The small molecule below binds the protein below.
Small molecule (SMILES): CC(C)C[C@H](NC(=O)[C@H](Cc1ccccc1)NC(=O)C/C=C/c1cn(CCOCCOCCOCC(=O)O)nn1)B(O)O

Sequence of chain 1.Z:
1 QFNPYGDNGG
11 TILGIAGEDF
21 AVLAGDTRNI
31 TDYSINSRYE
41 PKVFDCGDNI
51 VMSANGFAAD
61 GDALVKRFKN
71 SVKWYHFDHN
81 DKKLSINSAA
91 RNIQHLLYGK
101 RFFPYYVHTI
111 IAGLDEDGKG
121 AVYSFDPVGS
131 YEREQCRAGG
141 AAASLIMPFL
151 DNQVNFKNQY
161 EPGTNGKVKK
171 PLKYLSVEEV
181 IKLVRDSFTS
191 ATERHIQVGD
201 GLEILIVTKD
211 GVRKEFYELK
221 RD

Binding-site contacts:
Ligand atom C24 contacts residue ALA49 of chain 1.Y at 3.8 Å (hydrophobic).
Ligand atom C41 contacts residue TYR106 of chain 1.Z at 3.8 Å (hydrophobic).
Ligand atom N20 contacts residue THR1 of chain 1.Y at 3.8 Å.
Ligand atom O8 contacts residue GLY47 of chain 1.Y at 4.1 Å.
Ligand atom O19 contacts residue THR21 of chain 1.Y at 3.0 Å (h-bond).
Ligand atom O27 contacts residue GLY47 of chain 1.Y at 3.2 Å (h-bond).
Ligand atom C21 contacts residue GLY47 of chain 1.Y at 3.8 Å.
Ligand atom C22 contacts residue THR1 of chain 1.Y at 3.0 Å.
Ligand atom O8 contacts residue ALA49 of chain 1.Y at 3.3 Å (h-bond).
Ligand atom N20 contacts residue GLY47 of chain 1.Y at 2.8 Å (h-bond).
Ligand atom C21 contacts residue LYS33 of chain 1.Y at 3.7 Å.
Ligand atom O27 contacts residue THR1 of chain 1.Y at 2.4 Å (h-bond).
Ligand atom C23 contacts residue GLY47 of chain 1.Y at 3.6 Å.
Ligand atom C13 contacts residue GLY47 of chain 1.Y at 3.5 Å.
Ligand atom C10 contacts residue THR21 of chain 1.Y at 3.7 Å.
Ligand atom C31 contacts residue ASP126 of chain 1.Z at 4.1 Å.
Ligand atom C14 contacts residue GLY47 of chain 1.Y at 4.0 Å.
Ligand atom B8 contacts residue LYS33 of chain 1.Y at 3.6 Å.
Ligand atom O28 contacts residue LYS33 of chain 1.Y at 4.0 Å.
Ligand atom C18 contacts residue THR21 of chain 1.Y at 4.1 Å.
Ligand atom C21 contacts residue ARG19 of chain 1.Y at 4.0 Å.
Ligand atom C24 contacts residue MET45 of chain 1.Y at 3.8 Å (hydrophobic).
Ligand atom C7 contacts residue ALA49 of chain 1.Y at 4.1 Å (hydrophobic).
Ligand atom O28 contacts residue THR1 of chain 1.Y at 2.2 Å (h-bond).
Ligand atom C2 contacts residue THR21 of chain 1.Y at 3.8 Å.
Ligand atom B8 contacts residue THR1 of chain 1.Y at 1.4 Å.
Ligand atom O28 contacts residue TYR170 of chain 1.Y at 3.8 Å.
Ligand atom O8 contacts residue GLY48 of chain 1.Y at 4.0 Å.
Ligand atom C23 contacts residue ALA49 of chain 1.Y at 3.9 Å (hydrophobic).
Ligand atom C17 contacts residue THR21 of chain 1.Y at 3.6 Å.
Ligand atom C11 contacts residue THR21 of chain 1.Y at 3.3 Å.
Ligand atom C25 contacts residue ALA49 of chain 1.Y at 3.6 Å (hydrophobic).
Ligand atom C7 contacts residue THR21 of chain 1.Y at 3.8 Å.
Ligand atom C22 contacts residue LYS33 of chain 1.Y at 3.7 Å.
Ligand atom C18 contacts residue GLY47 of chain 1.Y at 3.6 Å.
Ligand atom O19 contacts residue ALA20 of chain 1.Y at 3.2 Å.
Ligand atom C21 contacts residue THR1 of chain 1.Y at 2.5 Å.
Ligand atom C22 contacts residue GLY47 of chain 1.Y at 3.8 Å.
Ligand atom C10 contacts residue GLY47 of chain 1.Y at 3.5 Å.
Ligand atom N9 contacts residue THR21 of chain 1.Y at 3.0 Å (h-bond).

Sequence of chain 1.Y:
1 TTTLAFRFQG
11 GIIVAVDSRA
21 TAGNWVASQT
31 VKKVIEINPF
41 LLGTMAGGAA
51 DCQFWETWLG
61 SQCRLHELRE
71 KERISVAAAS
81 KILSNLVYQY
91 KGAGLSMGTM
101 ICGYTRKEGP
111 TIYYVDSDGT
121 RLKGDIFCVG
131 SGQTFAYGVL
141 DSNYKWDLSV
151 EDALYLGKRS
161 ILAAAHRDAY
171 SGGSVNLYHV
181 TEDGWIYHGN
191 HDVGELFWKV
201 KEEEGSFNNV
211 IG